Binding-site contacts:
Ligand atom C5 contacts residue VAL29 of chain 1.C at 4.0 Å (hydrophobic).
Ligand atom N9 contacts residue LYS61 of chain 1.C at 3.8 Å.
Ligand atom C8 contacts residue TYR85 of chain 1.C at 3.8 Å (hydrophobic).
Ligand atom C2 contacts residue VAL29 of chain 1.C at 4.0 Å (hydrophobic).
Ligand atom OP2 contacts residue GLU63 of chain 1.C at 4.0 Å.
Ligand atom C2 contacts residue THR59 of chain 1.C at 4.0 Å.
Ligand atom O4' contacts residue LYS61 of chain 1.C at 3.7 Å.
Ligand atom C6 contacts residue THR59 of chain 1.C at 3.5 Å.
Ligand atom N1 contacts residue SER47 of chain 1.C at 2.7 Å (h-bond).
Ligand atom N6 contacts residue THR59 of chain 1.C at 2.7 Å (h-bond).
Ligand atom C8 contacts residue LYS61 of chain 1.C at 3.6 Å.
Ligand atom N6 contacts residue CYS46 of chain 1.C at 3.6 Å (h-bond).
Ligand atom N9 contacts residue TYR85 of chain 1.C at 3.9 Å.
Ligand atom C5 contacts residue THR45 of chain 1.C at 3.4 Å.
Ligand atom P contacts residue LYS43 of chain 1.C at 4.0 Å.
Ligand atom N6 contacts residue THR45 of chain 1.C at 2.8 Å (h-bond).
Ligand atom C2 contacts residue TYR85 of chain 1.C at 4.1 Å (hydrophobic).
Ligand atom C5 contacts residue TYR85 of chain 1.C at 3.9 Å (hydrophobic).
Ligand atom C2' contacts residue TYR85 of chain 1.C at 3.9 Å (hydrophobic).
Ligand atom N1 contacts residue TYR85 of chain 1.C at 3.9 Å.
Ligand atom C4 contacts residue TYR85 of chain 1.C at 3.9 Å (hydrophobic).
Ligand atom C5 contacts residue LYS61 of chain 1.C at 3.9 Å.
Ligand atom C6 contacts residue VAL29 of chain 1.C at 4.1 Å (hydrophobic).
Ligand atom C2 contacts residue SER47 of chain 1.C at 3.2 Å.
Ligand atom N7 contacts residue TYR85 of chain 1.C at 3.8 Å.
Ligand atom OP2 contacts residue TYR85 of chain 1.C at 4.0 Å.
Ligand atom C6 contacts residue THR45 of chain 1.C at 3.4 Å.
Ligand atom N7 contacts residue THR45 of chain 1.C at 2.7 Å (h-bond).
Ligand atom C2' contacts residue GLU63 of chain 1.C at 4.1 Å.
Ligand atom N6 contacts residue TYR85 of chain 1.C at 4.0 Å.
Ligand atom N1 contacts residue THR59 of chain 1.C at 3.4 Å.
Ligand atom N3 contacts residue VAL29 of chain 1.C at 4.0 Å.
Ligand atom C6 contacts residue SER47 of chain 1.C at 3.8 Å.
Ligand atom N7 contacts residue LYS61 of chain 1.C at 3.4 Å.
Ligand atom P contacts residue TYR85 of chain 1.C at 4.1 Å.
Ligand atom C4 contacts residue LYS61 of chain 1.C at 4.0 Å.
Ligand atom OP2 contacts residue LYS43 of chain 1.C at 2.7 Å (salt-bridge).
Ligand atom C6 contacts residue TYR85 of chain 1.C at 3.9 Å (hydrophobic).
Ligand atom OP2 contacts residue TYR85 of chain 1.C at 2.6 Å (h-bond).
Ligand atom C8 contacts residue THR45 of chain 1.C at 3.9 Å.

This protein binds this small molecule.
Small molecule (SMILES): Nc1ccn([C@@H]2O[C@H](CO[P](=O)(O)O[C@H]3[C@@H](O)[C@H](n4cnc5c(N)ncnc54)O[C@@H]3CO[P](=O)(O)O[C@H]3[C@@H](O)[C@H](n4cnc5c(=O)nc(N)[nH]c54)O[C@@H]3CO[P](=O)(O)O[C@H]3[C@@H](O)[C@H](n4cnc5c(N)ncnc54)O[C@@H]3CO[P](=O)(O)O[C@H]3[C@@H](O)[C@H](n4cnc5c(N)ncnc54)O[C@@H]3CO[P](=O)(O)O[C@H]3[C@@H](O)[C@H](n4ccc(=O)[nH]c4=O)O[C@@H]3CO[P](=O)(O)O[C@H]3[C@@H](O)[C@H](n4ccc(N)nc4=O)O[C@@H]3CO[P](=O)(O)O[C@H]3[C@@H](O)[C@H](n4ccc(=O)[nH]c4=O)O[C@@H]3CO[P](=O)(O)O[C@H]3[C@@H](O)[C@H](n4cnc5c(=O)nc(N)[nH]c54)O[C@@H]3CO)[C@@H](O)[C@H]2O)c(=O)n1

Sequence of chain 1.C:
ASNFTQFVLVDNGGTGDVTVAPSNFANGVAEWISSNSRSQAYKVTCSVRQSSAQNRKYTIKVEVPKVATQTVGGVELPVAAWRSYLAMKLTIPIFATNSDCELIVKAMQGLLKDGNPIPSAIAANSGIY